Binding-site contacts:
Ligand atom C8 contacts residue GLN527 of chain 1.C at 4.1 Å.
Ligand atom C4 contacts residue ASN416 of chain 1.C at 4.2 Å.
Ligand atom C5 contacts residue GLU522 of chain 1.C at 4.1 Å.
Ligand atom C6 contacts residue GLY523 of chain 1.C at 4.3 Å.
Ligand atom C3 contacts residue PRO524 of chain 1.C at 3.7 Å (hydrophobic).
Ligand atom C1 contacts residue PRO524 of chain 1.C at 4.1 Å (hydrophobic).
Ligand atom O4 contacts residue GLU522 of chain 1.C at 4.4 Å.
Ligand atom O4 contacts residue GLU522 of chain 1.C at 4.2 Å.
Ligand atom C5 contacts residue GLY523 of chain 1.C at 4.5 Å.
Ligand atom O5 contacts residue ASN416 of chain 1.C at 2.3 Å (h-bond).
Ligand atom C6 contacts residue GLU522 of chain 1.C at 4.4 Å.
Ligand atom C7 contacts residue ASN416 of chain 1.C at 3.3 Å.
Ligand atom O7 contacts residue PRO524 of chain 1.C at 3.3 Å.
Ligand atom C1 contacts residue GLN527 of chain 1.C at 3.7 Å.
Ligand atom N2 contacts residue GLN527 of chain 1.C at 2.9 Å (h-bond).
Ligand atom C3 contacts residue ASN416 of chain 1.C at 3.8 Å.
Ligand atom C2 contacts residue GLN527 of chain 1.C at 3.6 Å.
Ligand atom O3 contacts residue GLN527 of chain 1.C at 4.1 Å.
Ligand atom O3 contacts residue GLY523 of chain 1.C at 4.2 Å.
Ligand atom C4 contacts residue PRO524 of chain 1.C at 4.1 Å (hydrophobic).
Ligand atom C3 contacts residue GLN527 of chain 1.C at 3.5 Å.
Ligand atom C2 contacts residue ASN416 of chain 1.C at 2.5 Å.
Ligand atom C5 contacts residue ASN416 of chain 1.C at 3.6 Å.
Ligand atom O5 contacts residue GLY523 of chain 1.C at 3.9 Å.
Ligand atom C7 contacts residue GLN527 of chain 1.C at 3.9 Å.
Ligand atom N2 contacts residue ASN416 of chain 1.C at 2.9 Å (h-bond).
Ligand atom C1 contacts residue GLU522 of chain 1.C at 3.7 Å.
Ligand atom O5 contacts residue PRO524 of chain 1.C at 4.2 Å.
Ligand atom C8 contacts residue GLU403 of chain 1.C at 4.0 Å.
Ligand atom O3 contacts residue PRO524 of chain 1.C at 3.6 Å.
Ligand atom C4 contacts residue GLU522 of chain 1.C at 4.0 Å.
Ligand atom O5 contacts residue GLU522 of chain 1.C at 3.5 Å (salt-bridge).
Ligand atom C1 contacts residue ASN416 of chain 1.C at 1.4 Å.
Ligand atom C7 contacts residue PRO524 of chain 1.C at 4.2 Å (hydrophobic).
Ligand atom O4 contacts residue PRO524 of chain 1.C at 3.3 Å.
Ligand atom O7 contacts residue ASN416 of chain 1.C at 3.3 Å (h-bond).
Ligand atom C8 contacts residue ASN416 of chain 1.C at 4.5 Å.
Ligand atom C3 contacts residue GLU522 of chain 1.C at 4.4 Å.
Ligand atom C2 contacts residue PRO524 of chain 1.C at 4.2 Å (hydrophobic).

This small molecule binds to this protein.
Small molecule (SMILES): CC(=O)N[C@H]1[C@H](O[C@H]2[C@H](O)[C@@H](NC(C)=O)CO[C@@H]2CO[C@H]2O[C@@H](C)[C@@H](O)[C@@H](O)[C@@H]2O)O[C@H](CO)[C@@H](O[C@@H]2O[C@H](CO)[C@@H](O)[C@H](O)[C@@H]2O)[C@@H]1O

Sequence of chain 1.C:
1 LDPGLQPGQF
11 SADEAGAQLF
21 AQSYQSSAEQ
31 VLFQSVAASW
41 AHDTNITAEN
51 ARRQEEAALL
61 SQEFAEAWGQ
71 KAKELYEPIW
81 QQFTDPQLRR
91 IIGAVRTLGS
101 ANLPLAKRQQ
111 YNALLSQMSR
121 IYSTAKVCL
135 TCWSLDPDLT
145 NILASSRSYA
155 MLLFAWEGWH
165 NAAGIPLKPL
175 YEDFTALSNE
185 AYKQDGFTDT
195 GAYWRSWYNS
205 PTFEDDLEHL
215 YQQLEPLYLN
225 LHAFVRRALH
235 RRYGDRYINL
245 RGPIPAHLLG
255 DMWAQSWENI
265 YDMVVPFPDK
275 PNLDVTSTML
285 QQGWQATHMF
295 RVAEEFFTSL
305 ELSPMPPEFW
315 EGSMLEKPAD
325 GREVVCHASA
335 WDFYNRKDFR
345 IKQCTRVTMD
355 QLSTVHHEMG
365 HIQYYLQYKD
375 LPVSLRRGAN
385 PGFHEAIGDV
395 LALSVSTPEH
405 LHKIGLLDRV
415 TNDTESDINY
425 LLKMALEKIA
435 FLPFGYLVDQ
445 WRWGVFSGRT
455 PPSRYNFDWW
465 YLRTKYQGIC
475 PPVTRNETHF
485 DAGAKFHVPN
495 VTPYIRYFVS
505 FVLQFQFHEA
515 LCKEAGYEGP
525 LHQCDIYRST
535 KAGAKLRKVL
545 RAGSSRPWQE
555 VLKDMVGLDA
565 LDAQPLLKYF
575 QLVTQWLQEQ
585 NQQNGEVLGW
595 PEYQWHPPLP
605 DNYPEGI